Sequence of chain 1.B:
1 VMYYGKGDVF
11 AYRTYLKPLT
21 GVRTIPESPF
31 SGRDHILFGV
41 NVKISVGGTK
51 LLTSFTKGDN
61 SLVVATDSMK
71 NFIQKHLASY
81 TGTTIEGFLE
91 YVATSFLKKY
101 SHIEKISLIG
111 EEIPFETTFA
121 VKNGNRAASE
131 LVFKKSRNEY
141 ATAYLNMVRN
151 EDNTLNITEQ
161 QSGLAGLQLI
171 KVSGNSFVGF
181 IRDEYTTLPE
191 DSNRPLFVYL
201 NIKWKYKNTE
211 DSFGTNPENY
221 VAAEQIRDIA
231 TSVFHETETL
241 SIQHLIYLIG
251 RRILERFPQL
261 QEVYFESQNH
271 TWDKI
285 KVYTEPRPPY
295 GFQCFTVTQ

Sequence of chain 1.A:
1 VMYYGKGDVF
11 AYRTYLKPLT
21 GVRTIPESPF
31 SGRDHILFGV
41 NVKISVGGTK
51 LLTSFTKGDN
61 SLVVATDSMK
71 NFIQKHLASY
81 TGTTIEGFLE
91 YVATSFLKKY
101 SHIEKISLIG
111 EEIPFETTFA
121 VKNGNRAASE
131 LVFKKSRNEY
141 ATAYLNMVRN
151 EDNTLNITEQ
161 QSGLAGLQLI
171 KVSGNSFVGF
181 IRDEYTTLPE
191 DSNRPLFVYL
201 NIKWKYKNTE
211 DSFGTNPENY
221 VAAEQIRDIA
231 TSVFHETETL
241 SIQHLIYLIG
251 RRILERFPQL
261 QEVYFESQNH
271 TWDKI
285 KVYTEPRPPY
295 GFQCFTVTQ

This small molecule binds to this protein.
Small molecule (SMILES): O=c1[nH]c(=O)c2nn[nH]c2[nH]1

Binding-site contacts:
Ligand atom N3 contacts residue PHE177 of chain 1.A at 3.8 Å.
Ligand atom C4 contacts residue ARG194 of chain 1.A at 4.0 Å.
Ligand atom O6 contacts residue PHE177 of chain 1.A at 4.0 Å.
Ligand atom C5 contacts residue THR66 of chain 1.B at 4.0 Å.
Ligand atom N9 contacts residue PHE177 of chain 1.A at 3.3 Å.
Ligand atom C5 contacts residue PHE177 of chain 1.A at 3.3 Å (hydrophobic).
Ligand atom O2 contacts residue PHE177 of chain 1.A at 4.1 Å.
Ligand atom N8 contacts residue LEU188 of chain 1.A at 3.6 Å.
Ligand atom C2 contacts residue SER241 of chain 1.A at 4.2 Å.
Ligand atom O2 contacts residue ILE242 of chain 1.A at 2.8 Å (h-bond).
Ligand atom C4 contacts residue PHE177 of chain 1.A at 3.3 Å (hydrophobic).
Ligand atom O6 contacts residue GLN243 of chain 1.A at 2.9 Å (h-bond).
Ligand atom O2 contacts residue GLN243 of chain 1.A at 3.7 Å.
Ligand atom N1 contacts residue PHE177 of chain 1.A at 3.7 Å.
Ligand atom N7 contacts residue PHE177 of chain 1.A at 3.5 Å.
Ligand atom N3 contacts residue ARG194 of chain 1.A at 3.1 Å (salt-bridge).
Ligand atom C2 contacts residue ARG194 of chain 1.A at 3.6 Å.
Ligand atom C6 contacts residue GLN297 of chain 1.A at 4.0 Å.
Ligand atom O2 contacts residue SER241 of chain 1.A at 3.4 Å.
Ligand atom O6 contacts residue GLN297 of chain 1.A at 4.0 Å.
Ligand atom N8 contacts residue PHE177 of chain 1.A at 3.5 Å.
Ligand atom N8 contacts residue ASP67 of chain 1.B at 4.0 Å.
Ligand atom O6 contacts residue THR66 of chain 1.B at 3.7 Å.
Ligand atom C6 contacts residue PHE177 of chain 1.A at 3.5 Å (hydrophobic).
Ligand atom N8 contacts residue ALA65 of chain 1.B at 3.8 Å.
Ligand atom O6 contacts residue TYR4 of chain 1.B at 3.6 Å.
Ligand atom O2 contacts residue ARG194 of chain 1.A at 2.8 Å (salt-bridge).
Ligand atom C2 contacts residue GLN243 of chain 1.A at 3.7 Å.
Ligand atom C6 contacts residue GLN243 of chain 1.A at 3.7 Å.
Ligand atom N1 contacts residue GLN243 of chain 1.A at 2.8 Å (h-bond).
Ligand atom N8 contacts residue THR66 of chain 1.B at 3.5 Å (h-bond).
Ligand atom O6 contacts residue VAL63 of chain 1.B at 4.0 Å.
Ligand atom C4 contacts residue ASN269 of chain 1.A at 4.0 Å.
Ligand atom N9 contacts residue LEU188 of chain 1.A at 3.9 Å.
Ligand atom N7 contacts residue THR66 of chain 1.B at 2.9 Å (h-bond).
Ligand atom N7 contacts residue ALA65 of chain 1.B at 3.6 Å.
Ligand atom C2 contacts residue PHE177 of chain 1.A at 3.7 Å (hydrophobic).
Ligand atom N1 contacts residue GLN297 of chain 1.A at 3.8 Å.
Ligand atom C2 contacts residue ILE242 of chain 1.A at 3.9 Å (hydrophobic).
Ligand atom N3 contacts residue ASN269 of chain 1.A at 3.6 Å (h-bond).